The small molecule below binds the protein below.
Small molecule (SMILES): CCCCCCCCCCC(CCCCCCCCCC)(CO[C@H]1O[C@@H](CO)[C@H](O[C@@H]2O[C@@H](CO)[C@H](O)[C@@H](O)[C@@H]2O)[C@@H](O)[C@@H]1O)CO[C@H]1O[C@@H](CO)[C@H](O[C@@H]2O[C@@H](CO)[C@H](O)[C@@H](O)[C@@H]2O)[C@@H](O)[C@H]1O

Sequence of chain 1.A:
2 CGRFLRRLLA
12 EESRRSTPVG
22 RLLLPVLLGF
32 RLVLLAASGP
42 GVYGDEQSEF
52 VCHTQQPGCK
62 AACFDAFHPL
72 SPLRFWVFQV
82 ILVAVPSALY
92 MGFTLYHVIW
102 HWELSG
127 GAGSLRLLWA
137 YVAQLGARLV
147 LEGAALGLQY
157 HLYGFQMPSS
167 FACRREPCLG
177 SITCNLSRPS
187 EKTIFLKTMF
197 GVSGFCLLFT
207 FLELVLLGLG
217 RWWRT

Binding-site contacts:
Ligand atom CBA contacts residue HIS157 of chain 1.A at 4.3 Å.
Ligand atom O1 contacts residue LEU158 of chain 1.A at 3.7 Å.
Ligand atom C6 contacts residue LEU158 of chain 1.A at 4.1 Å (hydrophobic).
Ligand atom OCB contacts residue SER186 of chain 1.F at 3.5 Å (h-bond).
Ligand atom CCS contacts residue SER186 of chain 1.F at 4.2 Å.
Ligand atom O6 contacts residue PRO70 of chain 1.A at 4.2 Å.
Ligand atom CAX contacts residue PHE79 of chain 1.A at 3.7 Å (hydrophobic).
Ligand atom O6 contacts residue ALA67 of chain 1.A at 4.3 Å.
Ligand atom CAB contacts residue THR194 of chain 1.F at 4.4 Å.
Ligand atom CCO contacts residue SER186 of chain 1.F at 4.4 Å.
Ligand atom OAT contacts residue MET163 of chain 1.F at 4.2 Å.
Ligand atom CCH contacts residue SER186 of chain 1.F at 4.1 Å.
Ligand atom OAR contacts residue ASP66 of chain 1.A at 4.1 Å.
Ligand atom OAR contacts residue ARG171 of chain 1.A at 4.3 Å.
Ligand atom CBI contacts residue HIS157 of chain 1.A at 4.0 Å.
Ligand atom OAT contacts residue PRO185 of chain 1.F at 3.6 Å.
Ligand atom O5 contacts residue PRO70 of chain 1.A at 4.4 Å.
Ligand atom O6 contacts residue PHE68 of chain 1.A at 3.9 Å.
Ligand atom OAV contacts residue SER186 of chain 1.F at 3.4 Å (h-bond).
Ligand atom CAA contacts residue GLY153 of chain 1.A at 3.7 Å.
Ligand atom O5 contacts residue LEU158 of chain 1.A at 3.7 Å.
Ligand atom CAZ contacts residue LEU71 of chain 1.A at 4.3 Å (hydrophobic).
Ligand atom OAV contacts residue THR189 of chain 1.F at 4.4 Å.
Ligand atom CCU contacts residue SER186 of chain 1.F at 3.2 Å.
Ligand atom CCQ contacts residue SER186 of chain 1.F at 4.3 Å.
Ligand atom OAN contacts residue SER186 of chain 1.F at 4.3 Å.
Ligand atom OAT contacts residue SER186 of chain 1.F at 3.7 Å.
Ligand atom CBC contacts residue HIS157 of chain 1.A at 4.1 Å.
Ligand atom O3 contacts residue HIS157 of chain 1.A at 3.5 Å.
Ligand atom CAB contacts residue PHE79 of chain 1.A at 4.0 Å (hydrophobic).
Ligand atom CAX contacts residue ARG75 of chain 1.A at 4.1 Å.
Ligand atom CBS contacts residue LEU158 of chain 1.A at 3.7 Å (hydrophobic).
Ligand atom CBB contacts residue PHE79 of chain 1.A at 3.5 Å (hydrophobic).
Ligand atom CBL contacts residue ILE190 of chain 1.F at 4.3 Å (hydrophobic).
Ligand atom CCW contacts residue SER186 of chain 1.F at 3.8 Å.
Ligand atom CBC contacts residue LEU154 of chain 1.A at 4.2 Å (hydrophobic).
Ligand atom CBE contacts residue HIS157 of chain 1.A at 4.1 Å.
Ligand atom CBJ contacts residue LEU71 of chain 1.A at 4.2 Å (hydrophobic).
Ligand atom CAZ contacts residue ILE190 of chain 1.F at 4.1 Å (hydrophobic).
Ligand atom C1 contacts residue LEU158 of chain 1.A at 4.3 Å (hydrophobic).

Sequence of chain 1.F:
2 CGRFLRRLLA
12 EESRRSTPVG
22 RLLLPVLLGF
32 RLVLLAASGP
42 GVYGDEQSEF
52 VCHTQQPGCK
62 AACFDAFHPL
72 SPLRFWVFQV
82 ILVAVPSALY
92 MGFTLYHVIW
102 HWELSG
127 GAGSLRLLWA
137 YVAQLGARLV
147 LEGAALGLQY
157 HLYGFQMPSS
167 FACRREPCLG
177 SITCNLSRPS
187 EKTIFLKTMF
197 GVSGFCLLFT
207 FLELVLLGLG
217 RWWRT